Binding-site contacts:
Ligand atom O7 contacts residue THR120 of chain 1.A at 4.3 Å.
Ligand atom O4 contacts residue TYR28 of chain 1.C at 4.5 Å.
Ligand atom C7 contacts residue ASN51 of chain 1.A at 4.2 Å.
Ligand atom O7 contacts residue ASN160 of chain 1.A at 4.4 Å.
Ligand atom C1 contacts residue TYR28 of chain 1.C at 4.1 Å (hydrophobic).
Ligand atom C5 contacts residue ASN160 of chain 1.A at 3.6 Å.
Ligand atom O5 contacts residue TYR28 of chain 1.C at 3.6 Å.
Ligand atom C5 contacts residue TYR28 of chain 1.C at 3.1 Å (hydrophobic).
Ligand atom C7 contacts residue ASN160 of chain 1.A at 4.1 Å.
Ligand atom N2 contacts residue GLU159 of chain 1.A at 3.1 Å (salt-bridge).
Ligand atom O7 contacts residue GLU159 of chain 1.A at 3.6 Å (salt-bridge).
Ligand atom C6 contacts residue TYR28 of chain 1.C at 3.4 Å (hydrophobic).
Ligand atom C7 contacts residue THR120 of chain 1.A at 4.5 Å.
Ligand atom C8 contacts residue ASN51 of chain 1.A at 3.9 Å.
Ligand atom C4 contacts residue ASN160 of chain 1.A at 4.2 Å.
Ligand atom C2 contacts residue GLU159 of chain 1.A at 3.9 Å.
Ligand atom C1 contacts residue ASN160 of chain 1.A at 1.4 Å.
Ligand atom O6 contacts residue SER30 of chain 1.C at 4.3 Å.
Ligand atom N2 contacts residue ASN160 of chain 1.A at 3.0 Å (h-bond).
Ligand atom O5 contacts residue ASN160 of chain 1.A at 2.4 Å (h-bond).
Ligand atom C8 contacts residue THR120 of chain 1.A at 4.2 Å.
Ligand atom O7 contacts residue ASN51 of chain 1.A at 3.6 Å.
Ligand atom C7 contacts residue GLU159 of chain 1.A at 3.7 Å.
Ligand atom C3 contacts residue ASN160 of chain 1.A at 3.8 Å.
Ligand atom O6 contacts residue TYR28 of chain 1.C at 2.9 Å (h-bond).
Ligand atom O6 contacts residue ASN160 of chain 1.A at 4.2 Å.
Ligand atom C1 contacts residue GLU159 of chain 1.A at 3.7 Å.
Ligand atom C4 contacts residue TYR28 of chain 1.C at 4.3 Å (hydrophobic).
Ligand atom O7 contacts residue TRP53 of chain 1.A at 4.1 Å.
Ligand atom C2 contacts residue ASN160 of chain 1.A at 2.5 Å.
Ligand atom O6 contacts residue TYR89 of chain 1.C at 4.5 Å.

Sequence of chain 1.C:
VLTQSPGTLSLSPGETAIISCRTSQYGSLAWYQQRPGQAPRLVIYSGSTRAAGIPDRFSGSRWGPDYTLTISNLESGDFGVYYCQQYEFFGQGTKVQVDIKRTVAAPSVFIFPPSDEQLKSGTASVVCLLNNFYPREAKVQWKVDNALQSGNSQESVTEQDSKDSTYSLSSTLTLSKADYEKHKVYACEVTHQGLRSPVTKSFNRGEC

Sequence of chain 1.A:
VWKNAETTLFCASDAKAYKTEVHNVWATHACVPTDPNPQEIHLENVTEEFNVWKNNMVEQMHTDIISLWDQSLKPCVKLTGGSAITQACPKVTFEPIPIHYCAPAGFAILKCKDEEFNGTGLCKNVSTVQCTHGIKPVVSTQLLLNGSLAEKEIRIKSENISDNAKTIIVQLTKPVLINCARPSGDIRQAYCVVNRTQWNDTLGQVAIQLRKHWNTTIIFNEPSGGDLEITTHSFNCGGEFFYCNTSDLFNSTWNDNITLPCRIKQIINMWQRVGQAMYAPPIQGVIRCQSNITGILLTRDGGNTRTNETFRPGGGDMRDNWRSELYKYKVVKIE

The small molecule below binds the protein below.
Small molecule (SMILES): CC(=O)N[C@@H]1[C@@H](O)[C@H](O)[C@@H](CO)O[C@H]1O